Sequence of chain 1.A:
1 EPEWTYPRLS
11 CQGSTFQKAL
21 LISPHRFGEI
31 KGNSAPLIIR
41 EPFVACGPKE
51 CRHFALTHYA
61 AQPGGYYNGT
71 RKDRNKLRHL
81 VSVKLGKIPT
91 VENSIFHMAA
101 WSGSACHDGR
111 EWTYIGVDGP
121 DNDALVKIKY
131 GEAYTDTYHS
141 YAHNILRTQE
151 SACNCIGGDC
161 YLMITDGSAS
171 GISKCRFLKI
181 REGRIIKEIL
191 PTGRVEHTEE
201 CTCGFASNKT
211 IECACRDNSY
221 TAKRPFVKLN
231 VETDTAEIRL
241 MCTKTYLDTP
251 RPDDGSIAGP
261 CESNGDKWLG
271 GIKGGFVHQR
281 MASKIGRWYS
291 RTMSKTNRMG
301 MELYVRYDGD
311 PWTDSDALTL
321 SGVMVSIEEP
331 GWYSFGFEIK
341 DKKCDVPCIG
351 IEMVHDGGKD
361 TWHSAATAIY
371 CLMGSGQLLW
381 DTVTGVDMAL

Binding-site contacts:
Ligand atom O5 contacts residue ASN208 of chain 1.A at 2.5 Å (h-bond).
Ligand atom C2 contacts residue ASN208 of chain 1.A at 3.1 Å.
Ligand atom C5 contacts residue TYR6 of chain 1.A at 4.3 Å (hydrophobic).
Ligand atom N2 contacts residue ARG8 of chain 1.A at 4.2 Å.
Ligand atom O6 contacts residue ASN208 of chain 1.A at 4.3 Å.
Ligand atom C5 contacts residue ASN208 of chain 1.A at 3.9 Å.
Ligand atom C7 contacts residue ASN208 of chain 1.A at 4.4 Å.
Ligand atom C7 contacts residue ARG8 of chain 1.A at 4.4 Å.
Ligand atom C3 contacts residue PRO7 of chain 1.A at 3.6 Å (hydrophobic).
Ligand atom O6 contacts residue TYR6 of chain 1.A at 3.7 Å.
Ligand atom C1 contacts residue TYR6 of chain 1.A at 4.0 Å (hydrophobic).
Ligand atom C8 contacts residue ARG8 of chain 1.A at 3.7 Å.
Ligand atom N2 contacts residue ASN208 of chain 1.A at 3.4 Å (h-bond).
Ligand atom O5 contacts residue TYR6 of chain 1.A at 4.2 Å.
Ligand atom C8 contacts residue PRO7 of chain 1.A at 3.7 Å (hydrophobic).
Ligand atom C1 contacts residue ASN208 of chain 1.A at 2.5 Å.
Ligand atom C3 contacts residue ASN208 of chain 1.A at 4.4 Å.
Ligand atom C1 contacts residue PRO7 of chain 1.A at 3.0 Å (hydrophobic).
Ligand atom C8 contacts residue ARG280 of chain 1.A at 3.9 Å.
Ligand atom C7 contacts residue PRO7 of chain 1.A at 3.5 Å (hydrophobic).
Ligand atom O3 contacts residue PRO7 of chain 1.A at 4.4 Å.
Ligand atom O5 contacts residue PRO7 of chain 1.A at 4.4 Å.
Ligand atom N2 contacts residue PRO7 of chain 1.A at 2.5 Å (h-bond).
Ligand atom C2 contacts residue PRO7 of chain 1.A at 3.2 Å (hydrophobic).

A protein and the small-molecule ligand that binds it are described below.
Small molecule (SMILES): CC(=O)N[C@@H]1[C@@H](O)[C@H](O)[C@@H](CO)O[C@H]1O